Sequence of chain 2.A:
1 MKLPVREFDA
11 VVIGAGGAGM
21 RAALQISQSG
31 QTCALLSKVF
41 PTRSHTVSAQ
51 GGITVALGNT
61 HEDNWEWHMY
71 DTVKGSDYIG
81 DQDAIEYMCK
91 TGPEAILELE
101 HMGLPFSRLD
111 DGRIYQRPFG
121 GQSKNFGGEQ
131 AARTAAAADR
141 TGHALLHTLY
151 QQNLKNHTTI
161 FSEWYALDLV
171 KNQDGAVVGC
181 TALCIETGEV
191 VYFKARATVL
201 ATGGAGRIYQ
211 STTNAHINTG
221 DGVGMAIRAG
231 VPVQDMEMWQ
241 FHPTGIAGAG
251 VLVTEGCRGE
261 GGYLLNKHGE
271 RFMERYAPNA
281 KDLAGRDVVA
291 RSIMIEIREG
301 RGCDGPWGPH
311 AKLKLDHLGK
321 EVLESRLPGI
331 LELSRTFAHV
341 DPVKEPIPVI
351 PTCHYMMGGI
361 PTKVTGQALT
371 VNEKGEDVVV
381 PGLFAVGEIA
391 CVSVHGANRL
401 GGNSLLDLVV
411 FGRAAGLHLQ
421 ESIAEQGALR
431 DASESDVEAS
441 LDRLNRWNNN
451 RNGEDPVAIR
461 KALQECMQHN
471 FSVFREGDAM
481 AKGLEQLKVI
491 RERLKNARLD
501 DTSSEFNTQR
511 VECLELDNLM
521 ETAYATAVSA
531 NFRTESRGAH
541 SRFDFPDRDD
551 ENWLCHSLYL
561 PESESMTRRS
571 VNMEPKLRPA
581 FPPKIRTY

Binding-site contacts:
Ligand atom C1 contacts residue GLY401 of chain 2.A at 3.6 Å.
Ligand atom C2 contacts residue GLU255 of chain 2.A at 3.7 Å.
Ligand atom C1 contacts residue ARG399 of chain 2.A at 3.1 Å.
Ligand atom C2 contacts residue ARG286 of chain 2.A at 3.1 Å.
Ligand atom O4 contacts residue THR254 of chain 2.A at 3.3 Å (h-bond).
Ligand atom O1 contacts residue ARG399 of chain 2.A at 2.7 Å (salt-bridge).
Ligand atom O4 contacts residue GLU255 of chain 2.A at 2.6 Å (salt-bridge).
Ligand atom C2 contacts residue HIS242 of chain 2.A at 3.8 Å.
Ligand atom C4 contacts residue GLU255 of chain 2.A at 3.4 Å.
Ligand atom O1 contacts residue HIS354 of chain 2.A at 3.3 Å (h-bond).
Ligand atom O2 contacts residue FAD1 of chain 2.F at 3.1 Å (h-bond).
Ligand atom O2 contacts residue GLY402 of chain 2.A at 2.9 Å (h-bond).
Ligand atom C4 contacts residue PHE126 of chain 2.A at 3.8 Å (hydrophobic).
Ligand atom O5 contacts residue LEU252 of chain 2.A at 3.2 Å.
Ligand atom C2 contacts residue PHE126 of chain 2.A at 3.3 Å (hydrophobic).
Ligand atom O1 contacts residue ARG286 of chain 2.A at 3.6 Å.
Ligand atom O3 contacts residue FAD1 of chain 2.F at 3.0 Å (h-bond).
Ligand atom O3 contacts residue HIS354 of chain 2.A at 3.3 Å (h-bond).
Ligand atom O2 contacts residue GLY401 of chain 2.A at 3.7 Å.
Ligand atom C4 contacts residue THR254 of chain 2.A at 3.7 Å.
Ligand atom O5 contacts residue GLY51 of chain 2.A at 3.4 Å (h-bond).
Ligand atom O5 contacts residue THR254 of chain 2.A at 3.0 Å.
Ligand atom C4 contacts residue GLY51 of chain 2.A at 3.7 Å.
Ligand atom O4 contacts residue PHE126 of chain 2.A at 2.8 Å.
Ligand atom O5 contacts residue GLU255 of chain 2.A at 3.5 Å (salt-bridge).
Ligand atom O3 contacts residue LEU252 of chain 2.A at 3.9 Å.
Ligand atom C3 contacts residue ARG286 of chain 2.A at 4.0 Å.
Ligand atom C1 contacts residue ARG286 of chain 2.A at 3.7 Å.
Ligand atom C3 contacts residue FAD1 of chain 2.F at 3.7 Å.
Ligand atom C4 contacts residue HIS242 of chain 2.A at 3.9 Å.
Ligand atom O1 contacts residue GLY401 of chain 2.A at 3.9 Å.
Ligand atom C3 contacts residue HIS242 of chain 2.A at 3.6 Å.
Ligand atom C1 contacts residue GLY402 of chain 2.A at 3.6 Å.
Ligand atom O5 contacts residue GLN50 of chain 2.A at 3.8 Å.
Ligand atom O1 contacts residue GLN240 of chain 2.A at 3.9 Å.
Ligand atom O4 contacts residue GLY51 of chain 2.A at 3.6 Å.
Ligand atom O3 contacts residue HIS242 of chain 2.A at 3.8 Å.
Ligand atom O2 contacts residue ARG399 of chain 2.A at 2.8 Å (salt-bridge).
Ligand atom O4 contacts residue GLY256 of chain 2.A at 3.7 Å.
Ligand atom C4 contacts residue FAD1 of chain 2.F at 3.9 Å.

A small-molecule ligand and the protein it binds are described below.
Small molecule (SMILES): O=C([O-])CC(=O)C(=O)O